Sequence of chain 19.C:
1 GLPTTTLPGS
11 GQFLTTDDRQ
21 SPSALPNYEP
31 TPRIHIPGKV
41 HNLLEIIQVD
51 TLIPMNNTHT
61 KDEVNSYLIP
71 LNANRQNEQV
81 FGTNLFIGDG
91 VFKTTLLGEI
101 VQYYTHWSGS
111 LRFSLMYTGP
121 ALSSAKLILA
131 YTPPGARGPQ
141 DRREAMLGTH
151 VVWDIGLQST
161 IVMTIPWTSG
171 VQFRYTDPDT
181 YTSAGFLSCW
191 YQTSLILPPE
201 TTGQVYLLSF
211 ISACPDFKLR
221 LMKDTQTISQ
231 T

Binding-site contacts:
Ligand atom C18 contacts residue TYR152 of chain 18.A at 3.7 Å (hydrophobic).
Ligand atom C14 contacts residue LEU106 of chain 18.A at 3.5 Å (hydrophobic).
Ligand atom O23 contacts residue LEU221 of chain 19.C at 3.9 Å.
Ligand atom C07 contacts residue TYR128 of chain 18.A at 2.9 Å (hydrophobic).
Ligand atom O24 contacts residue TYR152 of chain 18.A at 3.5 Å (h-bond).
Ligand atom C06 contacts residue TYR128 of chain 18.A at 3.4 Å (hydrophobic).
Ligand atom C21 contacts residue TYR152 of chain 18.A at 3.6 Å (hydrophobic).
Ligand atom C15 contacts residue TYR128 of chain 18.A at 3.1 Å (hydrophobic).
Ligand atom O23 contacts residue TYR152 of chain 18.A at 3.0 Å (h-bond).
Ligand atom C04 contacts residue TYR128 of chain 18.A at 3.4 Å (hydrophobic).
Ligand atom C19 contacts residue TYR152 of chain 18.A at 3.9 Å (hydrophobic).
Ligand atom C01 contacts residue TYR128 of chain 18.A at 2.9 Å (hydrophobic).
Ligand atom C05 contacts residue TYR128 of chain 18.A at 3.8 Å (hydrophobic).
Ligand atom C11 contacts residue TYR197 of chain 18.A at 3.5 Å (hydrophobic).
Ligand atom O02 contacts residue TYR128 of chain 18.A at 3.8 Å.
Ligand atom C08 contacts residue TYR128 of chain 18.A at 3.3 Å (hydrophobic).
Ligand atom O16 contacts residue TYR128 of chain 18.A at 2.9 Å (h-bond).
Ligand atom O20 contacts residue PHE186 of chain 18.A at 3.8 Å.
Ligand atom C09 contacts residue MET221 of chain 18.A at 3.9 Å (hydrophobic).
Ligand atom N13 contacts residue TYR197 of chain 18.A at 3.4 Å.
Ligand atom C08 contacts residue TYR197 of chain 18.A at 3.9 Å (hydrophobic).
Ligand atom O24 contacts residue VAL191 of chain 18.A at 3.1 Å.
Ligand atom C15 contacts residue TYR197 of chain 18.A at 3.8 Å (hydrophobic).
Ligand atom O02 contacts residue MET224 of chain 18.A at 3.5 Å.
Ligand atom C12 contacts residue TYR197 of chain 18.A at 3.5 Å (hydrophobic).
Ligand atom O23 contacts residue VAL191 of chain 18.A at 3.9 Å.
Ligand atom C15 contacts residue SER126 of chain 18.A at 3.5 Å.
Ligand atom C10 contacts residue MET221 of chain 18.A at 3.9 Å (hydrophobic).
Ligand atom C06 contacts residue ILE104 of chain 18.A at 3.5 Å (hydrophobic).
Ligand atom C17 contacts residue TYR152 of chain 18.A at 3.8 Å (hydrophobic).
Ligand atom C01 contacts residue PHE186 of chain 18.A at 2.8 Å (hydrophobic).
Ligand atom C03 contacts residue TYR128 of chain 18.A at 3.7 Å (hydrophobic).
Ligand atom C14 contacts residue TYR197 of chain 18.A at 3.7 Å (hydrophobic).
Ligand atom C10 contacts residue TYR197 of chain 18.A at 3.7 Å (hydrophobic).
Ligand atom C01 contacts residue MET224 of chain 18.A at 3.7 Å (hydrophobic).
Ligand atom O16 contacts residue VAL188 of chain 18.A at 3.8 Å.
Ligand atom N13 contacts residue GOL1 of chain 18.E at 3.7 Å.
Ligand atom N22 contacts residue TYR152 of chain 18.A at 3.3 Å (h-bond).
Ligand atom N22 contacts residue VAL191 of chain 18.A at 3.9 Å.
Ligand atom O20 contacts residue TYR152 of chain 18.A at 3.7 Å.

The protein below binds the small molecule below.
Small molecule (SMILES): COc1cc(CC(=O)c2ccc(C#N)cc2)c([N+](=O)[O-])cc1OC

Sequence of chain 18.A:
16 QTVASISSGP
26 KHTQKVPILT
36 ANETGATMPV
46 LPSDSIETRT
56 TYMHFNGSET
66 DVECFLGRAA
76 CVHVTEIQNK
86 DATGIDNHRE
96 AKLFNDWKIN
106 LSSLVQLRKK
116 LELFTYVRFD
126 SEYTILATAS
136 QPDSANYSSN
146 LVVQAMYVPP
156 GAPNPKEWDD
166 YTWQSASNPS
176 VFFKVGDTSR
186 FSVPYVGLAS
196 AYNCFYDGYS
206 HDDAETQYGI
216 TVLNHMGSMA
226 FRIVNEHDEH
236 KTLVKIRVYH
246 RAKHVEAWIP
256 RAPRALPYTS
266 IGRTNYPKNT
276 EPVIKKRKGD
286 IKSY

Sequence of chain 18.C:
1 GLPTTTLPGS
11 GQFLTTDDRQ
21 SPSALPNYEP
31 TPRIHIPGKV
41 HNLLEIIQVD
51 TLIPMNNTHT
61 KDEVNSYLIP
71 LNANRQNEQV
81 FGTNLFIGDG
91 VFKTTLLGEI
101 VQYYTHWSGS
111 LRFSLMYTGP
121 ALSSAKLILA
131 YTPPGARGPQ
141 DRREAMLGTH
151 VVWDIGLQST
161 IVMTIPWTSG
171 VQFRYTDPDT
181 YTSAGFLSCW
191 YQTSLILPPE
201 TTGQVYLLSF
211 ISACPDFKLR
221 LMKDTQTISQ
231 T